Sequence of chain 1.I:
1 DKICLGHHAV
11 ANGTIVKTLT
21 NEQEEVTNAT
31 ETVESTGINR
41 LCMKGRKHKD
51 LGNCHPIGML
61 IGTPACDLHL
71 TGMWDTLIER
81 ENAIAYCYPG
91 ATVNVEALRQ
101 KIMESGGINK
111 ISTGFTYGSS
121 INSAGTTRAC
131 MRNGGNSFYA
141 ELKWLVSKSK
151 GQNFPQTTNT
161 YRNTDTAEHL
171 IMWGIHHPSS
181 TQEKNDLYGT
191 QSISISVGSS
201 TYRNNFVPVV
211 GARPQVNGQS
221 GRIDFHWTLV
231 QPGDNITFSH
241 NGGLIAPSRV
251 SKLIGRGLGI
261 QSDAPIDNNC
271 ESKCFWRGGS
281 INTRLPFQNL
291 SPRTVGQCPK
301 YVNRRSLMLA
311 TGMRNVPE

Sequence of chain 1.K:
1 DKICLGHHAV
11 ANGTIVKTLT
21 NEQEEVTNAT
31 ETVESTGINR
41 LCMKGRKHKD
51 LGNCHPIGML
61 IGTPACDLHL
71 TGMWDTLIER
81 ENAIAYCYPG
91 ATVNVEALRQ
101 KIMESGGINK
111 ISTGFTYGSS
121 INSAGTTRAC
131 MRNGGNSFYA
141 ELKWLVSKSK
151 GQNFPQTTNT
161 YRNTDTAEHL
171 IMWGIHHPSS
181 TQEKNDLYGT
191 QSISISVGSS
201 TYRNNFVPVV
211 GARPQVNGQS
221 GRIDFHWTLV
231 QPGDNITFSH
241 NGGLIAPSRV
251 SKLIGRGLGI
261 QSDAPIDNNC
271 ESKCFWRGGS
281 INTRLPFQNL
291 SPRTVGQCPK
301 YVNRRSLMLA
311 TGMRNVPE

The protein below binds the small molecule below.
Small molecule (SMILES): CC(=O)N[C@@H]1[C@@H](O)[C@H](O)[C@@H](CO)O[C@H]1O

Binding-site contacts:
Ligand atom C1 contacts residue GLY233 of chain 1.K at 4.4 Å.
Ligand atom C8 contacts residue ASN235 of chain 1.K at 4.4 Å.
Ligand atom O7 contacts residue ASN235 of chain 1.K at 3.6 Å (h-bond).
Ligand atom C8 contacts residue ASP234 of chain 1.K at 4.0 Å.
Ligand atom C7 contacts residue GLY233 of chain 1.K at 4.3 Å.
Ligand atom C1 contacts residue ASN235 of chain 1.K at 1.4 Å.
Ligand atom C8 contacts residue SER200 of chain 1.K at 4.1 Å.
Ligand atom N2 contacts residue ASN235 of chain 1.K at 2.6 Å (h-bond).
Ligand atom C7 contacts residue ASN235 of chain 1.K at 3.3 Å.
Ligand atom N2 contacts residue GLY233 of chain 1.K at 3.6 Å (h-bond).
Ligand atom O5 contacts residue ASN235 of chain 1.K at 2.4 Å (h-bond).
Ligand atom C3 contacts residue ASN235 of chain 1.K at 3.5 Å.
Ligand atom C8 contacts residue GLY233 of chain 1.K at 4.0 Å.
Ligand atom O7 contacts residue PRO214 of chain 1.I at 4.0 Å.
Ligand atom O3 contacts residue ASN235 of chain 1.K at 4.5 Å.
Ligand atom C4 contacts residue ASN235 of chain 1.K at 4.0 Å.
Ligand atom C1 contacts residue ARG162 of chain 1.K at 3.8 Å.
Ligand atom O6 contacts residue ARG162 of chain 1.K at 3.8 Å.
Ligand atom C5 contacts residue ASN235 of chain 1.K at 3.7 Å.
Ligand atom O5 contacts residue ARG162 of chain 1.K at 3.5 Å.
Ligand atom C2 contacts residue ASN235 of chain 1.K at 2.1 Å.